Sequence of chain 1.D:
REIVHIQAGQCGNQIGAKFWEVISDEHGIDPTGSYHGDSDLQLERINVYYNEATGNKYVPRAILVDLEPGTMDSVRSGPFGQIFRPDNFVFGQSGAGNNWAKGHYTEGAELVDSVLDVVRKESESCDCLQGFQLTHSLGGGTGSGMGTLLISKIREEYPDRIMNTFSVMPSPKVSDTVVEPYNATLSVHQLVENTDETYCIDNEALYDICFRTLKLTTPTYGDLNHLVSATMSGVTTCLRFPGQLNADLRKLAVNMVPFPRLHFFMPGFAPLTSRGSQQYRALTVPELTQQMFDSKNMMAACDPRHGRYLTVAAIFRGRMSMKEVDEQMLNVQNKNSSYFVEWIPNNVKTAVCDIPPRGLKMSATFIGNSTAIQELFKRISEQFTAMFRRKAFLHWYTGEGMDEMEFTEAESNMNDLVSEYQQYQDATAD

The small molecule below binds the protein below.
Small molecule (SMILES): C/C(=C\c1csc(C)n1)[C@@H]1C[C@@H]2O[C@]2(C)CCC[C@H](C)[C@H](O)[C@@H](C)C(=O)C(C)(C)[C@@H](O)CC(=O)O1

Binding-site contacts:
Ligand atom C2 contacts residue PRO272 of chain 1.D at 3.8 Å (hydrophobic).
Ligand atom C91 contacts residue LEU228 of chain 1.D at 3.7 Å (hydrophobic).
Ligand atom C6 contacts residue HIS227 of chain 1.D at 3.5 Å.
Ligand atom C51 contacts residue ALA231 of chain 1.D at 3.7 Å (hydrophobic).
Ligand atom O16 contacts residue THR274 of chain 1.D at 2.9 Å (h-bond).
Ligand atom C15 contacts residue THR274 of chain 1.D at 3.1 Å.
Ligand atom C28 contacts residue ASP224 of chain 1.D at 3.8 Å.
Ligand atom C24 contacts residue LEU361 of chain 1.D at 3.6 Å (hydrophobic).
Ligand atom C4 contacts residue LEU361 of chain 1.D at 3.9 Å (hydrophobic).
Ligand atom C10 contacts residue ASP224 of chain 1.D at 3.6 Å.
Ligand atom C15 contacts residue LEU215 of chain 1.D at 3.6 Å (hydrophobic).
Ligand atom C91 contacts residue ASP224 of chain 1.D at 3.4 Å.
Ligand atom C51 contacts residue LEU273 of chain 1.D at 3.9 Å (hydrophobic).
Ligand atom C25 contacts residue THR274 of chain 1.D at 3.5 Å.
Ligand atom C91 contacts residue LEU215 of chain 1.D at 3.7 Å (hydrophobic).
Ligand atom O12 contacts residue LEU215 of chain 1.D at 3.8 Å.
Ligand atom O16 contacts residue PRO272 of chain 1.D at 3.9 Å.
Ligand atom C9 contacts residue LEU215 of chain 1.D at 3.9 Å (hydrophobic).
Ligand atom C27 contacts residue ARG282 of chain 1.D at 2.9 Å.
Ligand atom C23 contacts residue PRO272 of chain 1.D at 3.6 Å (hydrophobic).
Ligand atom C21 contacts residue LEU361 of chain 1.D at 3.8 Å (hydrophobic).
Ligand atom C20 contacts residue LEU361 of chain 1.D at 3.9 Å (hydrophobic).
Ligand atom C15 contacts residue GLN279 of chain 1.D at 3.6 Å.
Ligand atom N26 contacts residue PRO272 of chain 1.D at 3.7 Å.
Ligand atom C22 contacts residue PRO272 of chain 1.D at 3.5 Å (hydrophobic).
Ligand atom C8 contacts residue HIS227 of chain 1.D at 3.7 Å.
Ligand atom C14 contacts residue GLN279 of chain 1.D at 3.6 Å.
Ligand atom O16 contacts residue LEU273 of chain 1.D at 3.2 Å.
Ligand atom C30 contacts residue ARG276 of chain 1.D at 3.6 Å.
Ligand atom C16 contacts residue THR274 of chain 1.D at 3.5 Å.
Ligand atom C21 contacts residue GLN279 of chain 1.D at 3.8 Å.
Ligand atom C27 contacts residue THR274 of chain 1.D at 3.7 Å.
Ligand atom C51 contacts residue PHE270 of chain 1.D at 3.9 Å (hydrophobic).
Ligand atom C29 contacts residue GLN279 of chain 1.D at 3.8 Å.
Ligand atom O10 contacts residue ASP224 of chain 1.D at 2.8 Å (salt-bridge).
Ligand atom C29 contacts residue ARG276 of chain 1.D at 3.5 Å.
Ligand atom N26 contacts residue THR274 of chain 1.D at 2.6 Å (h-bond).
Ligand atom O14 contacts residue GLN279 of chain 1.D at 2.8 Å (h-bond).
Ligand atom O16 contacts residue LEU215 of chain 1.D at 3.6 Å.
Ligand atom C23 contacts residue THR274 of chain 1.D at 3.9 Å.